The small molecule below binds the protein below.
Small molecule (SMILES): Cc1cnc(Nc2ccc(F)cc2Cl)nc1-c1c[nH]c(C(=O)N[C@H](CO)c2cccc(Cl)c2)c1

Binding-site contacts:
Ligand atom C2 contacts residue LEU148 of chain 1.A at 3.6 Å (hydrophobic).
Ligand atom CL contacts residue GLU101 of chain 1.A at 3.7 Å.
Ligand atom F contacts residue LYS106 of chain 1.A at 3.6 Å.
Ligand atom C20 contacts residue LYS46 of chain 1.A at 3.8 Å.
Ligand atom C9 contacts residue MET100 of chain 1.A at 3.8 Å (hydrophobic).
Ligand atom N contacts residue MET100 of chain 1.A at 2.9 Å (h-bond).
Ligand atom C16 contacts residue ASP159 of chain 1.A at 3.6 Å.
Ligand atom C2 contacts residue ASP98 of chain 1.A at 3.2 Å.
Ligand atom C contacts residue GLN97 of chain 1.A at 3.0 Å.
Ligand atom C19 contacts residue LYS46 of chain 1.A at 3.8 Å.
Ligand atom C8 contacts residue ILE23 of chain 1.A at 3.7 Å (hydrophobic).
Ligand atom O1 contacts residue ASP159 of chain 1.A at 3.7 Å.
Ligand atom C2 contacts residue MET100 of chain 1.A at 3.7 Å (hydrophobic).
Ligand atom C7 contacts residue ILE23 of chain 1.A at 3.7 Å (hydrophobic).
Ligand atom C6 contacts residue ASP103 of chain 1.A at 3.6 Å.
Ligand atom C15 contacts residue ASP159 of chain 1.A at 3.5 Å.
Ligand atom O contacts residue ASP159 of chain 1.A at 2.6 Å (salt-bridge).
Ligand atom C20 contacts residue GLY29 of chain 1.A at 3.7 Å.
Ligand atom CL contacts residue MET100 of chain 1.A at 3.2 Å.
Ligand atom C1 contacts residue LEU148 of chain 1.A at 3.4 Å (hydrophobic).
Ligand atom O contacts residue ASN146 of chain 1.A at 3.7 Å.
Ligand atom CL1 contacts residue TYR28 of chain 1.A at 3.5 Å.
Ligand atom O1 contacts residue LYS46 of chain 1.A at 3.0 Å (salt-bridge).
Ligand atom C5 contacts residue ILE23 of chain 1.A at 3.7 Å (hydrophobic).
Ligand atom C3 contacts residue MET100 of chain 1.A at 3.7 Å (hydrophobic).
Ligand atom C10 contacts residue LEU148 of chain 1.A at 3.6 Å (hydrophobic).
Ligand atom C22 contacts residue LYS46 of chain 1.A at 3.7 Å.
Ligand atom C6 contacts residue ILE23 of chain 1.A at 3.7 Å (hydrophobic).
Ligand atom C4 contacts residue MET100 of chain 1.A at 3.6 Å (hydrophobic).
Ligand atom C17 contacts residue LYS46 of chain 1.A at 3.7 Å.
Ligand atom C21 contacts residue LYS46 of chain 1.A at 3.7 Å.
Ligand atom C4 contacts residue ILE23 of chain 1.A at 3.6 Å (hydrophobic).
Ligand atom C9 contacts residue ILE23 of chain 1.A at 3.6 Å (hydrophobic).
Ligand atom N1 contacts residue MET100 of chain 1.A at 2.7 Å (h-bond).
Ligand atom C21 contacts residue GLY26 of chain 1.A at 3.8 Å.
Ligand atom C2 contacts residue ALA44 of chain 1.A at 3.3 Å (hydrophobic).
Ligand atom C1 contacts residue ALA44 of chain 1.A at 3.7 Å (hydrophobic).
Ligand atom C16 contacts residue GLU25 of chain 1.A at 3.5 Å.
Ligand atom N contacts residue LEU99 of chain 1.A at 3.8 Å.
Ligand atom C9 contacts residue GLU101 of chain 1.A at 3.8 Å.

Sequence of chain 1.A:
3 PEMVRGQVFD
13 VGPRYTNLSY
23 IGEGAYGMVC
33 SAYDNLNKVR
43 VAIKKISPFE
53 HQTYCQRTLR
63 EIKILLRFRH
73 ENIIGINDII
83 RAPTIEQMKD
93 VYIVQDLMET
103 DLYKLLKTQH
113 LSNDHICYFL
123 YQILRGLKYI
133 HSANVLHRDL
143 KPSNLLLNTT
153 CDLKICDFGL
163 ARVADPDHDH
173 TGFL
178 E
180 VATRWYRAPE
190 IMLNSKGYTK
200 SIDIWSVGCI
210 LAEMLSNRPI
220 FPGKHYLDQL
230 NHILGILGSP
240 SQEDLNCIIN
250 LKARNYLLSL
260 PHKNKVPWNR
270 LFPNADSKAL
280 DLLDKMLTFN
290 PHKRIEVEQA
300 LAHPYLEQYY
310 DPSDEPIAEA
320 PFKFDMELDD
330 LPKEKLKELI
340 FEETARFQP